Sequence of chain 2.A:
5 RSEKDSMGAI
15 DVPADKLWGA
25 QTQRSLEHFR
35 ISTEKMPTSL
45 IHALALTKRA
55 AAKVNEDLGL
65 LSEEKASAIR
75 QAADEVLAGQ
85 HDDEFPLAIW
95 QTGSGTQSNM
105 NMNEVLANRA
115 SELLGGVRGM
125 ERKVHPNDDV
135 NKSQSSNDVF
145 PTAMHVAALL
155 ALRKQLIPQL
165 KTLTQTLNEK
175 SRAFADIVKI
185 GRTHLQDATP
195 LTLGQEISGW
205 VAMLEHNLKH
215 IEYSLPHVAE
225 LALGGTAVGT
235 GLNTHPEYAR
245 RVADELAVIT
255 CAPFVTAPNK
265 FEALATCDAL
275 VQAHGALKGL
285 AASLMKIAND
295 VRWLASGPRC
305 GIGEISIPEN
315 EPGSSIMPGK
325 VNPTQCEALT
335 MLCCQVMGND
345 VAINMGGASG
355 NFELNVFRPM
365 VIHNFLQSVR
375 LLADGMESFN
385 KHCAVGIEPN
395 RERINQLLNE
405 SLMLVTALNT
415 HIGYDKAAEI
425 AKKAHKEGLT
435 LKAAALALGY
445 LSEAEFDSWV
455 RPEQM

This protein binds this small molecule.
Small molecule (SMILES): O=C(O)c1cc(C(=O)O)c(C(=O)O)cc1C(=O)O

Sequence of chain 1.B:
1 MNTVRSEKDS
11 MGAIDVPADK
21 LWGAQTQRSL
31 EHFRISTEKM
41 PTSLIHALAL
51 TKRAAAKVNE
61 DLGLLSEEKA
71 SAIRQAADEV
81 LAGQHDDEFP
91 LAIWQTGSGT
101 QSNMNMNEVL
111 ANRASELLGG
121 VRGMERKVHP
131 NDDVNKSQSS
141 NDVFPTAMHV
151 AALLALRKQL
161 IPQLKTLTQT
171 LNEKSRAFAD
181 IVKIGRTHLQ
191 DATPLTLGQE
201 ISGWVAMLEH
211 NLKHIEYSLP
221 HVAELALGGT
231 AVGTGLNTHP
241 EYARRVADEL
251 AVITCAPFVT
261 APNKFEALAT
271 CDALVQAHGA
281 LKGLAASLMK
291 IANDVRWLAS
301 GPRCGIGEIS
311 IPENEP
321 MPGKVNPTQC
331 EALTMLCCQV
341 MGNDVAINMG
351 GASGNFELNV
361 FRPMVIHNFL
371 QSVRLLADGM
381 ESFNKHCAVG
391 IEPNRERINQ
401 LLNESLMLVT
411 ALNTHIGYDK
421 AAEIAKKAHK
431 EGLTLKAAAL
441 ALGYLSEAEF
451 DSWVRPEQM

Binding-site contacts:
Ligand atom O4 contacts residue SER140 of chain 1.B at 2.6 Å (h-bond).
Ligand atom C5 contacts residue ASN141 of chain 1.B at 3.7 Å.
Ligand atom O1 contacts residue SER140 of chain 1.B at 4.1 Å.
Ligand atom O7 contacts residue HIS188 of chain 2.A at 3.8 Å.
Ligand atom C8 contacts residue ASN326 of chain 2.B at 4.0 Å.
Ligand atom O3 contacts residue ASN135 of chain 1.B at 4.0 Å.
Ligand atom C10 contacts residue ASN135 of chain 1.B at 4.2 Å.
Ligand atom C3 contacts residue ASN141 of chain 1.B at 3.6 Å.
Ligand atom O8 contacts residue ASN326 of chain 2.B at 2.9 Å (h-bond).
Ligand atom O4 contacts residue SER139 of chain 1.B at 3.3 Å.
Ligand atom O8 contacts residue HIS188 of chain 2.A at 3.9 Å.
Ligand atom C7 contacts residue ASN326 of chain 2.B at 4.0 Å.
Ligand atom O5 contacts residue ASN326 of chain 2.B at 3.7 Å.
Ligand atom O5 contacts residue THR100 of chain 1.B at 2.7 Å (h-bond).
Ligand atom O8 contacts residue LYS324 of chain 2.B at 3.1 Å.
Ligand atom C10 contacts residue SER139 of chain 1.B at 4.3 Å.
Ligand atom O5 contacts residue SER98 of chain 1.B at 4.2 Å.
Ligand atom C8 contacts residue ASN141 of chain 1.B at 4.0 Å.
Ligand atom C9 contacts residue SER139 of chain 1.B at 3.5 Å.
Ligand atom O7 contacts residue THR187 of chain 2.A at 3.0 Å (h-bond).
Ligand atom O3 contacts residue ASN131 of chain 1.B at 4.0 Å.
Ligand atom C6 contacts residue SER140 of chain 1.B at 3.9 Å.
Ligand atom C8 contacts residue LYS324 of chain 2.B at 3.7 Å.
Ligand atom O5 contacts residue HIS188 of chain 2.A at 4.2 Å.
Ligand atom C10 contacts residue SER140 of chain 1.B at 3.7 Å.
Ligand atom C8 contacts residue HIS188 of chain 2.A at 4.1 Å.
Ligand atom C9 contacts residue ALA231 of chain 1.B at 4.3 Å (hydrophobic).
Ligand atom O2 contacts residue MET321 of chain 2.B at 4.3 Å.
Ligand atom O6 contacts residue THR100 of chain 1.B at 4.2 Å.
Ligand atom C2 contacts residue SER140 of chain 1.B at 4.0 Å.
Ligand atom C7 contacts residue THR100 of chain 1.B at 3.6 Å.
Ligand atom C1 contacts residue SER139 of chain 1.B at 4.0 Å.
Ligand atom O1 contacts residue SER139 of chain 1.B at 2.4 Å (h-bond).
Ligand atom O6 contacts residue ASN326 of chain 2.B at 3.8 Å.
Ligand atom O4 contacts residue ASN135 of chain 1.B at 3.4 Å (h-bond).
Ligand atom O7 contacts residue ASN141 of chain 1.B at 3.2 Å (h-bond).
Ligand atom C4 contacts residue THR100 of chain 1.B at 4.1 Å.
Ligand atom O1 contacts residue ALA231 of chain 1.B at 3.6 Å.
Ligand atom C8 contacts residue THR187 of chain 2.A at 4.1 Å.
Ligand atom O7 contacts residue LYS324 of chain 2.B at 3.7 Å.

Sequence of chain 2.B:
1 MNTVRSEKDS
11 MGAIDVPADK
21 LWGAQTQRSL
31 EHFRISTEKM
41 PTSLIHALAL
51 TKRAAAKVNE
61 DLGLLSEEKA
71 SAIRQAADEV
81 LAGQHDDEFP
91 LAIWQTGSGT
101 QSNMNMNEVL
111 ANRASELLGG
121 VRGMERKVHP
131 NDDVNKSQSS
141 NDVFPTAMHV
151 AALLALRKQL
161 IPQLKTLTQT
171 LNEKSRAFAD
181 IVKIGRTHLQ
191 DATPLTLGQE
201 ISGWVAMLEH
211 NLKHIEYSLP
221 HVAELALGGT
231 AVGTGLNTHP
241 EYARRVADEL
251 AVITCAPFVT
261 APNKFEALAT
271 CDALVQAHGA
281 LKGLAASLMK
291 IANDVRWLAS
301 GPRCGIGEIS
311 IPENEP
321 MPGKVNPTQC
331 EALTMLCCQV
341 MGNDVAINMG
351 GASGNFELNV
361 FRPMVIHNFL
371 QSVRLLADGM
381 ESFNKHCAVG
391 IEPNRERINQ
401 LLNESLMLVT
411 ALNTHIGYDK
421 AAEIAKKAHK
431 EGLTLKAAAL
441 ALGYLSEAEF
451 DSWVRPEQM